A small-molecule ligand and the protein it binds are described below.
Small molecule (SMILES): CC(=O)N[C@H]1[C@H](O[C@H]2[C@H](O)[C@@H](NC(C)=O)CO[C@@H]2CO)O[C@H](CO)[C@@H](O)[C@@H]1O

Sequence of chain 1.C:
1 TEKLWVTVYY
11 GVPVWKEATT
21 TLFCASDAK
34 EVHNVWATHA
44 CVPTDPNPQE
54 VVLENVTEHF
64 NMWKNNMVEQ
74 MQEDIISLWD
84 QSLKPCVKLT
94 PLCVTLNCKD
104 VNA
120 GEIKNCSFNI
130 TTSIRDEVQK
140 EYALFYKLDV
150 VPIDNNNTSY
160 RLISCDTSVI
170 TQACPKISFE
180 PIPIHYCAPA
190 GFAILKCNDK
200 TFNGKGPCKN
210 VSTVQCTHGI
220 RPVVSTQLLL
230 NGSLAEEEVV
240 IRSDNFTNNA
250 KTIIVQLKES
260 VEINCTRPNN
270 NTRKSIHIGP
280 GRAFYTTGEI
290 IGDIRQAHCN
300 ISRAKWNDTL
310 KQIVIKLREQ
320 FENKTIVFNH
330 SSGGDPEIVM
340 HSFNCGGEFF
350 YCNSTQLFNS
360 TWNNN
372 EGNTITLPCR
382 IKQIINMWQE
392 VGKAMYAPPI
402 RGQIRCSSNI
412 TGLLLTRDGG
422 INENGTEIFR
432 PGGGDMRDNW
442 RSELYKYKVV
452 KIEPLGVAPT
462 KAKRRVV

Binding-site contacts:
Ligand atom C8 contacts residue TRP361 of chain 1.C at 4.1 Å (hydrophobic).
Ligand atom O7 contacts residue ASN306 of chain 1.C at 3.7 Å.
Ligand atom C4 contacts residue ASN306 of chain 1.C at 4.1 Å.
Ligand atom C1 contacts residue ASN306 of chain 1.C at 1.4 Å.
Ligand atom O6 contacts residue ALA303 of chain 1.C at 2.8 Å.
Ligand atom C7 contacts residue ASN306 of chain 1.C at 3.3 Å.
Ligand atom C6 contacts residue ASN306 of chain 1.C at 4.5 Å.
Ligand atom C8 contacts residue ASN306 of chain 1.C at 4.5 Å.
Ligand atom C5 contacts residue ASN306 of chain 1.C at 3.5 Å.
Ligand atom O6 contacts residue ASN306 of chain 1.C at 4.5 Å.
Ligand atom C3 contacts residue ASN306 of chain 1.C at 3.8 Å.
Ligand atom C2 contacts residue ASN306 of chain 1.C at 2.5 Å.
Ligand atom C6 contacts residue ALA303 of chain 1.C at 4.0 Å (hydrophobic).
Ligand atom N2 contacts residue ASN306 of chain 1.C at 2.9 Å (h-bond).
Ligand atom O5 contacts residue ASN306 of chain 1.C at 2.2 Å (h-bond).